Binding-site contacts:
Ligand atom O12 contacts residue VAL41 of chain 2.A at 3.8 Å.
Ligand atom C13 contacts residue ILE71 of chain 2.A at 3.8 Å (hydrophobic).
Ligand atom C18 contacts residue LYS60 of chain 2.A at 4.1 Å.
Ligand atom C8 contacts residue LEU58 of chain 2.A at 3.7 Å (hydrophobic).
Ligand atom C21 contacts residue LYS69 of chain 2.A at 3.9 Å.
Ligand atom C11 contacts residue MET107 of chain 2.A at 3.6 Å (hydrophobic).
Ligand atom C9 contacts residue ILE56 of chain 2.A at 4.1 Å (hydrophobic).
Ligand atom O12 contacts residue MET107 of chain 2.A at 3.9 Å.
Ligand atom C10 contacts residue MET107 of chain 2.A at 3.5 Å (hydrophobic).
Ligand atom C6 contacts residue ILE56 of chain 2.A at 3.6 Å (hydrophobic).
Ligand atom C8 contacts residue ILE71 of chain 2.A at 3.9 Å (hydrophobic).
Ligand atom C4 contacts residue PHE105 of chain 2.A at 3.3 Å (hydrophobic).
Ligand atom C8 contacts residue VAL41 of chain 2.A at 3.8 Å (hydrophobic).
Ligand atom C7 contacts residue ILE56 of chain 2.A at 3.8 Å (hydrophobic).
Ligand atom C1 contacts residue VAL94 of chain 2.A at 4.1 Å (hydrophobic).
Ligand atom C1 contacts residue VAL92 of chain 2.A at 4.1 Å (hydrophobic).
Ligand atom C9 contacts residue MET107 of chain 2.A at 3.9 Å (hydrophobic).
Ligand atom C10 contacts residue ILE71 of chain 2.A at 4.2 Å (hydrophobic).
Ligand atom O5 contacts residue PHE105 of chain 2.A at 3.7 Å.
Ligand atom C6 contacts residue PHE105 of chain 2.A at 3.8 Å (hydrophobic).
Ligand atom C10 contacts residue ILE84 of chain 2.A at 3.7 Å (hydrophobic).
Ligand atom C14 contacts residue VAL41 of chain 2.A at 4.1 Å (hydrophobic).
Ligand atom C11 contacts residue VAL41 of chain 2.A at 4.1 Å (hydrophobic).
Ligand atom C19 contacts residue GLU62 of chain 2.A at 3.6 Å.
Ligand atom O5 contacts residue VAL92 of chain 2.A at 4.1 Å.
Ligand atom C9 contacts residue PHE105 of chain 2.A at 4.1 Å (hydrophobic).
Ligand atom C9 contacts residue VAL92 of chain 2.A at 3.5 Å (hydrophobic).
Ligand atom O12 contacts residue ILE71 of chain 2.A at 4.0 Å.
Ligand atom C9 contacts residue ILE84 of chain 2.A at 3.7 Å (hydrophobic).
Ligand atom C19 contacts residue LYS69 of chain 2.A at 4.2 Å.
Ligand atom C1 contacts residue LEU54 of chain 2.A at 3.6 Å (hydrophobic).
Ligand atom C3 contacts residue LEU46 of chain 2.A at 3.6 Å (hydrophobic).
Ligand atom C11 contacts residue ILE71 of chain 2.A at 3.8 Å (hydrophobic).
Ligand atom C18 contacts residue LYS69 of chain 2.A at 4.0 Å.
Ligand atom C2 contacts residue PHE105 of chain 2.A at 3.6 Å (hydrophobic).
Ligand atom C2 contacts residue VAL92 of chain 2.A at 4.0 Å (hydrophobic).
Ligand atom O5 contacts residue ILE56 of chain 2.A at 3.4 Å.
Ligand atom C8 contacts residue MET107 of chain 2.A at 4.0 Å (hydrophobic).
Ligand atom C7 contacts residue PHE105 of chain 2.A at 4.2 Å (hydrophobic).
Ligand atom C19 contacts residue LYS60 of chain 2.A at 4.0 Å.

The small molecule below binds the protein below.
Small molecule (SMILES): CCCCOc1ccc(OCCCN2CCOCC2)cc1

Sequence of chain 2.A:
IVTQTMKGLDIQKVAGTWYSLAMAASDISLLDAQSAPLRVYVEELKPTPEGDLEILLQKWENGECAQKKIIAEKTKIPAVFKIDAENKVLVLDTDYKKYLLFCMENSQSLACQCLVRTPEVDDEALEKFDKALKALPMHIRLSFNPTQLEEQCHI